Binding-site contacts:
Ligand atom C23 contacts residue LEU197 of chain 1.B at 3.5 Å (hydrophobic).
Ligand atom C26 contacts residue ASP215 of chain 1.B at 3.4 Å.
Ligand atom O25 contacts residue LYS98 of chain 1.B at 2.8 Å (salt-bridge).
Ligand atom N3 contacts residue LEU197 of chain 1.B at 3.7 Å.
Ligand atom N3 contacts residue VAL96 of chain 1.B at 3.5 Å.
Ligand atom C26 contacts residue THR143 of chain 1.B at 3.3 Å.
Ligand atom O25 contacts residue SER214 of chain 1.B at 3.7 Å.
Ligand atom C4 contacts residue LEU197 of chain 1.B at 3.5 Å (hydrophobic).
Ligand atom C23 contacts residue LYS98 of chain 1.B at 3.7 Å.
Ligand atom C24 contacts residue LEU197 of chain 1.B at 3.7 Å (hydrophobic).
Ligand atom C22 contacts residue ASN195 of chain 1.B at 3.3 Å.
Ligand atom C27 contacts residue ALA127 of chain 1.B at 3.6 Å (hydrophobic).
Ligand atom O25 contacts residue LEU197 of chain 1.B at 3.7 Å.
Ligand atom C27 contacts residue LEU197 of chain 1.B at 3.3 Å (hydrophobic).
Ligand atom C24 contacts residue GLU144 of chain 1.B at 3.3 Å.
Ligand atom O20 contacts residue GLY54 of chain 1.B at 3.1 Å.
Ligand atom N9 contacts residue GLY149 of chain 1.B at 3.8 Å.
Ligand atom C2 contacts residue VAL146 of chain 1.B at 3.3 Å (hydrophobic).
Ligand atom N3 contacts residue VAL146 of chain 1.B at 3.1 Å (h-bond).
Ligand atom C23 contacts residue THR143 of chain 1.B at 3.6 Å.
Ligand atom C14 contacts residue ARG194 of chain 1.B at 3.8 Å.
Ligand atom C14 contacts residue GLN53 of chain 1.B at 3.7 Å.
Ligand atom C21 contacts residue ARG194 of chain 1.B at 3.6 Å.
Ligand atom C26 contacts residue LYS98 of chain 1.B at 3.8 Å.
Ligand atom C22 contacts residue ARG194 of chain 1.B at 3.5 Å.
Ligand atom C24 contacts residue THR143 of chain 1.B at 3.5 Å.
Ligand atom C8 contacts residue PRO150 of chain 1.B at 3.5 Å (hydrophobic).
Ligand atom O19 contacts residue LYS98 of chain 1.B at 2.8 Å (salt-bridge).
Ligand atom C27 contacts residue SER214 of chain 1.B at 3.3 Å.
Ligand atom N18 contacts residue ASN195 of chain 1.B at 3.4 Å (h-bond).
Ligand atom C15 contacts residue VAL59 of chain 1.B at 3.8 Å (hydrophobic).
Ligand atom C23 contacts residue GLU144 of chain 1.B at 3.7 Å.
Ligand atom N10 contacts residue GLU144 of chain 1.B at 3.0 Å (salt-bridge).
Ligand atom C21 contacts residue ASN195 of chain 1.B at 3.6 Å.
Ligand atom C5 contacts residue LEU197 of chain 1.B at 3.5 Å (hydrophobic).
Ligand atom C6 contacts residue LEU197 of chain 1.B at 3.6 Å (hydrophobic).
Ligand atom C2 contacts residue TYR145 of chain 1.B at 3.7 Å (hydrophobic).
Ligand atom O20 contacts residue VAL59 of chain 1.B at 3.6 Å.
Ligand atom N9 contacts residue ACT1 of chain 1.E at 3.1 Å (h-bond).
Ligand atom C4 contacts residue VAL96 of chain 1.B at 3.5 Å (hydrophobic).

Sequence of chain 1.B:
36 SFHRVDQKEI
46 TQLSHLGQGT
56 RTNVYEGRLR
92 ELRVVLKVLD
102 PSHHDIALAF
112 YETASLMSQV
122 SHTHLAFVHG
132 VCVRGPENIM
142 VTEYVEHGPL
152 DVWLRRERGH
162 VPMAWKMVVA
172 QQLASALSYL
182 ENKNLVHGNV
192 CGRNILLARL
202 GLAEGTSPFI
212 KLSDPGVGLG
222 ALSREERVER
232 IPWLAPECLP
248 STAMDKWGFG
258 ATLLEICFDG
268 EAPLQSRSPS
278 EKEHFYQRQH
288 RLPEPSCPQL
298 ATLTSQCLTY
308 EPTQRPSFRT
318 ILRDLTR

A protein and the small-molecule ligand that binds it are described below.
Small molecule (SMILES): CN(C)S(=O)(=O)c1cccc(-c2c[nH]c3cnc(NC(=O)C4CC4)cc23)c1